This protein binds this small molecule.
Small molecule (SMILES): C[C@H]1[C@H]2C(=O)N(C)c3ccncc3[C@H]2CN1S(=O)(=O)c1ccc2c(c1)OCO2

Binding-site contacts:
Ligand atom C15 contacts residue TYR161 of chain 1.A at 3.4 Å (hydrophobic).
Ligand atom O4 contacts residue TYR161 of chain 1.A at 3.7 Å.
Ligand atom C5 contacts residue TYR78 of chain 1.B at 3.8 Å (hydrophobic).
Ligand atom C11 contacts residue PRO10 of chain 1.B at 3.7 Å (hydrophobic).
Ligand atom O2 contacts residue PHE32 of chain 1.A at 3.8 Å.
Ligand atom C7 contacts residue LEU83 of chain 1.B at 3.6 Å (hydrophobic).
Ligand atom N3 contacts residue PHE32 of chain 1.A at 3.8 Å.
Ligand atom C10 contacts residue ASP84 of chain 1.B at 3.4 Å.
Ligand atom C15 contacts residue ASP84 of chain 1.B at 3.3 Å.
Ligand atom C2 contacts residue ASP84 of chain 1.B at 3.2 Å.
Ligand atom C14 contacts residue ASP84 of chain 1.B at 3.3 Å.
Ligand atom C17 contacts residue ASP86 of chain 1.B at 3.8 Å.
Ligand atom C11 contacts residue PHE32 of chain 1.A at 3.6 Å (hydrophobic).
Ligand atom C19 contacts residue GLY160 of chain 1.A at 3.4 Å.
Ligand atom O4 contacts residue ASP84 of chain 1.B at 3.2 Å.
Ligand atom C16 contacts residue TYR161 of chain 1.A at 3.4 Å (hydrophobic).
Ligand atom O5 contacts residue LEU85 of chain 1.B at 3.4 Å (h-bond).
Ligand atom O4 contacts residue GLY160 of chain 1.A at 3.6 Å.
Ligand atom O5 contacts residue TYR161 of chain 1.A at 3.4 Å.
Ligand atom C17 contacts residue TYR161 of chain 1.A at 3.2 Å (hydrophobic).
Ligand atom C3 contacts residue LEU85 of chain 1.B at 3.7 Å (hydrophobic).
Ligand atom C18 contacts residue ARG27 of chain 1.A at 3.3 Å.
Ligand atom C12 contacts residue PHE13 of chain 1.B at 3.6 Å (hydrophobic).
Ligand atom C4 contacts residue LEU83 of chain 1.B at 3.9 Å (hydrophobic).
Ligand atom O1 contacts residue LEU14 of chain 1.B at 3.8 Å.
Ligand atom O2 contacts residue ILE28 of chain 1.A at 3.7 Å.
Ligand atom O2 contacts residue ARG29 of chain 1.A at 2.9 Å (salt-bridge).
Ligand atom C14 contacts residue TYR161 of chain 1.A at 3.7 Å (hydrophobic).
Ligand atom N3 contacts residue LEU83 of chain 1.B at 3.6 Å.
Ligand atom C9 contacts residue ASP84 of chain 1.B at 3.2 Å.
Ligand atom C13 contacts residue ASP84 of chain 1.B at 3.7 Å.
Ligand atom C16 contacts residue ASP84 of chain 1.B at 3.6 Å.
Ligand atom N1 contacts residue PHE32 of chain 1.A at 3.6 Å.
Ligand atom C19 contacts residue TYR161 of chain 1.A at 3.5 Å (hydrophobic).
Ligand atom C6 contacts residue LEU83 of chain 1.B at 3.7 Å (hydrophobic).
Ligand atom O3 contacts residue ARG29 of chain 1.A at 3.2 Å (salt-bridge).
Ligand atom O1 contacts residue LEU85 of chain 1.B at 3.3 Å.
Ligand atom C8 contacts residue LEU83 of chain 1.B at 3.8 Å (hydrophobic).
Ligand atom C5 contacts residue LEU83 of chain 1.B at 3.8 Å (hydrophobic).
Ligand atom C17 contacts residue ARG27 of chain 1.A at 3.6 Å.

Sequence of chain 1.A:
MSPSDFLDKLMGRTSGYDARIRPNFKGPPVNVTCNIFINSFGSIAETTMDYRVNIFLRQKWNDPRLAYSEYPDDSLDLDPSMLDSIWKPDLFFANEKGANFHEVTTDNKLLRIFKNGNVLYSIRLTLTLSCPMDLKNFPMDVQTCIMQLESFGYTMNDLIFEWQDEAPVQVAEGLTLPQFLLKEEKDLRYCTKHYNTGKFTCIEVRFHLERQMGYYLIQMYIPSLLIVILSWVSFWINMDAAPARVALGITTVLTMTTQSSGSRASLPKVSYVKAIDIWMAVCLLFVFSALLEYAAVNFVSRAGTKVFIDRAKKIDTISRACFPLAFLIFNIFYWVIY

Sequence of chain 1.B:
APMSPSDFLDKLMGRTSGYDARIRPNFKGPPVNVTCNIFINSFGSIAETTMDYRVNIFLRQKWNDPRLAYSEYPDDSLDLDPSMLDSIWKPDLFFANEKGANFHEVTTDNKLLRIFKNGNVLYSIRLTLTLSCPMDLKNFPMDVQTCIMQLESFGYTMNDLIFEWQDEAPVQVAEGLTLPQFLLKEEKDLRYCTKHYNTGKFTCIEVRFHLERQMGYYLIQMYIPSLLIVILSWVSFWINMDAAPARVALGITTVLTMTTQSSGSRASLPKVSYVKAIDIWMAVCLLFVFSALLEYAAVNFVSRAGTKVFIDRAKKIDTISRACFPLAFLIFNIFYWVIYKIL